Sequence of chain 1.A:
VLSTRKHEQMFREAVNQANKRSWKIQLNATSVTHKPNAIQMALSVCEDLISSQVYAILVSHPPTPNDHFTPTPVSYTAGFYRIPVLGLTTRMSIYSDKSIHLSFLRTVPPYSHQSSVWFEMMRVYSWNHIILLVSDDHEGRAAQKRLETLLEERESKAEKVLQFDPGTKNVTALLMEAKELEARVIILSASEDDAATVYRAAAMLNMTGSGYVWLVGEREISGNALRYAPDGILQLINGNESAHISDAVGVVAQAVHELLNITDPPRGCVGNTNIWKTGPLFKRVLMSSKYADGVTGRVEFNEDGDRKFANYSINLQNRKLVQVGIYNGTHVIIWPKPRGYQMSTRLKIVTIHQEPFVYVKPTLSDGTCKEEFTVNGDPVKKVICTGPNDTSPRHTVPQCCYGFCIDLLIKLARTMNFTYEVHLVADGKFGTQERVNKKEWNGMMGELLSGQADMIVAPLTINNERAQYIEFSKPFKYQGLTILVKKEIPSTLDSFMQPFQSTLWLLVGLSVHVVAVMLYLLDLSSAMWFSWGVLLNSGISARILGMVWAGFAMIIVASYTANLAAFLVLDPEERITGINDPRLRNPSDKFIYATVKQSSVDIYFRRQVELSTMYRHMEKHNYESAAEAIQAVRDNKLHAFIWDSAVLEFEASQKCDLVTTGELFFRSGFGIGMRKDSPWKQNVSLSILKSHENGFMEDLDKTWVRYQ

The small molecule below binds the protein below.
Small molecule (SMILES): CC(=O)N[C@@H]1[C@@H](O)[C@H](O)[C@@H](CO)O[C@H]1O

Binding-site contacts:
Ligand atom C6 contacts residue THR63 of chain 1.A at 3.7 Å.
Ligand atom O5 contacts residue ASN61 of chain 1.A at 2.4 Å (h-bond).
Ligand atom N2 contacts residue ASN61 of chain 1.A at 2.9 Å (h-bond).
Ligand atom O5 contacts residue ALA62 of chain 1.A at 4.4 Å.
Ligand atom O7 contacts residue ASN61 of chain 1.A at 2.9 Å (h-bond).
Ligand atom C1 contacts residue ASN61 of chain 1.A at 1.4 Å.
Ligand atom C2 contacts residue ASN61 of chain 1.A at 2.4 Å.
Ligand atom C3 contacts residue ASN61 of chain 1.A at 3.8 Å.
Ligand atom C8 contacts residue ASN61 of chain 1.A at 4.3 Å.
Ligand atom C7 contacts residue ASN61 of chain 1.A at 3.1 Å.
Ligand atom C5 contacts residue ASN61 of chain 1.A at 3.7 Å.
Ligand atom O5 contacts residue THR63 of chain 1.A at 4.3 Å.
Ligand atom C4 contacts residue ASN61 of chain 1.A at 4.2 Å.